This small molecule binds to this protein.
Small molecule (SMILES): N[C@@H](CC(=O)O)C(=O)O

Binding-site contacts:
Ligand atom N contacts residue ASP90 of chain 2.A at 3.0 Å (salt-bridge).
Ligand atom OXT contacts residue THR89 of chain 2.A at 3.2 Å (h-bond).
Ligand atom OD1 contacts residue GLY88 of chain 2.A at 3.2 Å.
Ligand atom N contacts residue VAL27 of chain 2.A at 3.8 Å.
Ligand atom OD1 contacts residue GLY11 of chain 2.A at 3.9 Å.
Ligand atom CB contacts residue THR12 of chain 2.A at 3.3 Å.
Ligand atom C contacts residue GLY88 of chain 2.A at 3.4 Å.
Ligand atom CB contacts residue TYR25 of chain 2.A at 4.0 Å (hydrophobic).
Ligand atom O contacts residue SER58 of chain 2.A at 2.7 Å (h-bond).
Ligand atom CG contacts residue THR89 of chain 2.A at 3.0 Å.
Ligand atom N contacts residue GLN59 of chain 2.A at 3.0 Å (h-bond).
Ligand atom C contacts residue SER58 of chain 2.A at 3.4 Å.
Ligand atom OXT contacts residue GLY88 of chain 2.A at 3.3 Å.
Ligand atom OD1 contacts residue THR12 of chain 2.A at 2.9 Å (h-bond).
Ligand atom CB contacts residue THR89 of chain 2.A at 3.6 Å.
Ligand atom CA contacts residue GLN59 of chain 2.A at 3.8 Å.
Ligand atom CA contacts residue VAL27 of chain 2.A at 3.9 Å (hydrophobic).
Ligand atom N contacts residue ASN248 of chain 1.A at 3.5 Å (h-bond).
Ligand atom N contacts residue GLU283 of chain 1.A at 2.6 Å (salt-bridge).
Ligand atom OD2 contacts residue THR89 of chain 2.A at 2.5 Å (h-bond).
Ligand atom CA contacts residue GLU283 of chain 1.A at 3.5 Å.
Ligand atom CB contacts residue GLU283 of chain 1.A at 3.9 Å.
Ligand atom O contacts residue VAL27 of chain 2.A at 3.4 Å.
Ligand atom O contacts residue GLY88 of chain 2.A at 3.1 Å.
Ligand atom O contacts residue THR12 of chain 2.A at 3.9 Å.
Ligand atom OD2 contacts residue THR12 of chain 2.A at 3.2 Å (h-bond).
Ligand atom O contacts residue GLY57 of chain 2.A at 3.4 Å.
Ligand atom C contacts residue GLN59 of chain 2.A at 3.6 Å.
Ligand atom OD1 contacts residue THR89 of chain 2.A at 2.8 Å (h-bond).
Ligand atom CA contacts residue THR12 of chain 2.A at 3.5 Å.
Ligand atom O contacts residue GLY11 of chain 2.A at 3.2 Å.
Ligand atom C contacts residue THR89 of chain 2.A at 3.8 Å.
Ligand atom OXT contacts residue GLN59 of chain 2.A at 3.9 Å.
Ligand atom O contacts residue GLN59 of chain 2.A at 3.7 Å.
Ligand atom OXT contacts residue ASP90 of chain 2.A at 3.0 Å (salt-bridge).
Ligand atom CB contacts residue ASP90 of chain 2.A at 3.3 Å.
Ligand atom CA contacts residue ASP90 of chain 2.A at 3.8 Å.
Ligand atom OXT contacts residue SER58 of chain 2.A at 2.5 Å (h-bond).
Ligand atom CG contacts residue THR12 of chain 2.A at 2.9 Å.
Ligand atom OD2 contacts residue ALA114 of chain 2.A at 3.2 Å (h-bond).

Sequence of chain 1.A:
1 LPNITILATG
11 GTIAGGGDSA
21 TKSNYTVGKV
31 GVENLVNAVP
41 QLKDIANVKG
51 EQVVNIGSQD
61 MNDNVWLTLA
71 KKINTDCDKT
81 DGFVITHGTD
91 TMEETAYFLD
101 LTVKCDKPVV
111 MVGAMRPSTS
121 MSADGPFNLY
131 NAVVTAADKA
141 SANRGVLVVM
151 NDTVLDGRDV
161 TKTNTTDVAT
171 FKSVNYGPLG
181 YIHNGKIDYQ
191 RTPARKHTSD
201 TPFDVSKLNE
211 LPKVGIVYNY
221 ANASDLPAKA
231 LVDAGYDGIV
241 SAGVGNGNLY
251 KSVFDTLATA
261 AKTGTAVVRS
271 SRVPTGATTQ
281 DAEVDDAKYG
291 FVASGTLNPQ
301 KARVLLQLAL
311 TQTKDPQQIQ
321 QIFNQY

Sequence of chain 2.A:
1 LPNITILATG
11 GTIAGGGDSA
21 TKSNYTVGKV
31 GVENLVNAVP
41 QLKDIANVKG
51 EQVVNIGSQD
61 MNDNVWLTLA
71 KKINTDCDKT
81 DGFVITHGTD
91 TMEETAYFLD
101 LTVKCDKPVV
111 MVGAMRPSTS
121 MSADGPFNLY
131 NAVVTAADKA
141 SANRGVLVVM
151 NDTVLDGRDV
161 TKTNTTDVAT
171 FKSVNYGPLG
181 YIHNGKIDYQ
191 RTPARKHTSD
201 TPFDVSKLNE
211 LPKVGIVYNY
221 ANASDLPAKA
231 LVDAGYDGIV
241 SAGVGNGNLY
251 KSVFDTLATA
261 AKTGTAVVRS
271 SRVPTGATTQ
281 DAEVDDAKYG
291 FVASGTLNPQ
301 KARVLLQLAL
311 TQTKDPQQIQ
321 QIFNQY